Sequence of chain 3.C:
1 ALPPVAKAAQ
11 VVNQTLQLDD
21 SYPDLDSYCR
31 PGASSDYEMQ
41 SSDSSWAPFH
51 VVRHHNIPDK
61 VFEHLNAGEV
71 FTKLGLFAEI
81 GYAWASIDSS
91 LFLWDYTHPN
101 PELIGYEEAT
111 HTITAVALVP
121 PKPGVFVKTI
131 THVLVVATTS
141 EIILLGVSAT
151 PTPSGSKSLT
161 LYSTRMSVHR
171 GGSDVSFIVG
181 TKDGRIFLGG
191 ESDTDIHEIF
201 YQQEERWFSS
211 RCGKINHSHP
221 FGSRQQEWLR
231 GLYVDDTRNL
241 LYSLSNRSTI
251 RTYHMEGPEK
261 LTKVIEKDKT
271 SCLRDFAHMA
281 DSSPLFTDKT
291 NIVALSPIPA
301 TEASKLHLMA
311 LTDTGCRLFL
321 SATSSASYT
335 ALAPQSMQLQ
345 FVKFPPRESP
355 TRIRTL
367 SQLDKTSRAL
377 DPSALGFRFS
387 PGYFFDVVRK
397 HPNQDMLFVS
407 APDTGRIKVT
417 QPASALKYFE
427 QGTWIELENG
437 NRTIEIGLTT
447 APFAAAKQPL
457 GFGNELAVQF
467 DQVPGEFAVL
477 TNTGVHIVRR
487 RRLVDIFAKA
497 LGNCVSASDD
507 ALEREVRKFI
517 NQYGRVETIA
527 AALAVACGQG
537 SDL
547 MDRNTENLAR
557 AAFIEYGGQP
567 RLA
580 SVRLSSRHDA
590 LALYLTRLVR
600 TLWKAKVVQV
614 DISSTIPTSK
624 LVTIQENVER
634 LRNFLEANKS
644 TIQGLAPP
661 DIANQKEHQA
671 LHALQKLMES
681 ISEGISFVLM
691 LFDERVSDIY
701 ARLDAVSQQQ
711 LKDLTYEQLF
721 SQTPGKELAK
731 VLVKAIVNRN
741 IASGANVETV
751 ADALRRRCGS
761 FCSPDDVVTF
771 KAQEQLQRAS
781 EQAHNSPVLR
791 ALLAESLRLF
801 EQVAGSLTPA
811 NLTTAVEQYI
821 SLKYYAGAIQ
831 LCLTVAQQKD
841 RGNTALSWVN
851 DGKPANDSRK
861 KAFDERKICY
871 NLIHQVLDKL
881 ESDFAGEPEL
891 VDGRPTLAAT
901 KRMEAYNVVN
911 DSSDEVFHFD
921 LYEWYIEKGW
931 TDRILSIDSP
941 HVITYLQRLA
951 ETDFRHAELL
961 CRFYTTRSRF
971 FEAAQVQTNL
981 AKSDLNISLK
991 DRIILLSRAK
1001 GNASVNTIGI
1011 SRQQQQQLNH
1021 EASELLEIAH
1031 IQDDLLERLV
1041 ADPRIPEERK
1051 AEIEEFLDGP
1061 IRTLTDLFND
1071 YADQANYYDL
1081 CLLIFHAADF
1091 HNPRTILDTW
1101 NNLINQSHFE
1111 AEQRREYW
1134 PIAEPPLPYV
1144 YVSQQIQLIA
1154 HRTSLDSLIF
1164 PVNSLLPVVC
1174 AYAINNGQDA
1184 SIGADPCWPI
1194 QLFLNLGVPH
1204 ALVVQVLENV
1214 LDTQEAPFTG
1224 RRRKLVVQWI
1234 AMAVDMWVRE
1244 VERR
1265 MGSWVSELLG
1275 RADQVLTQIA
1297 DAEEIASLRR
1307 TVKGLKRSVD

Sequence of chain 3.F:
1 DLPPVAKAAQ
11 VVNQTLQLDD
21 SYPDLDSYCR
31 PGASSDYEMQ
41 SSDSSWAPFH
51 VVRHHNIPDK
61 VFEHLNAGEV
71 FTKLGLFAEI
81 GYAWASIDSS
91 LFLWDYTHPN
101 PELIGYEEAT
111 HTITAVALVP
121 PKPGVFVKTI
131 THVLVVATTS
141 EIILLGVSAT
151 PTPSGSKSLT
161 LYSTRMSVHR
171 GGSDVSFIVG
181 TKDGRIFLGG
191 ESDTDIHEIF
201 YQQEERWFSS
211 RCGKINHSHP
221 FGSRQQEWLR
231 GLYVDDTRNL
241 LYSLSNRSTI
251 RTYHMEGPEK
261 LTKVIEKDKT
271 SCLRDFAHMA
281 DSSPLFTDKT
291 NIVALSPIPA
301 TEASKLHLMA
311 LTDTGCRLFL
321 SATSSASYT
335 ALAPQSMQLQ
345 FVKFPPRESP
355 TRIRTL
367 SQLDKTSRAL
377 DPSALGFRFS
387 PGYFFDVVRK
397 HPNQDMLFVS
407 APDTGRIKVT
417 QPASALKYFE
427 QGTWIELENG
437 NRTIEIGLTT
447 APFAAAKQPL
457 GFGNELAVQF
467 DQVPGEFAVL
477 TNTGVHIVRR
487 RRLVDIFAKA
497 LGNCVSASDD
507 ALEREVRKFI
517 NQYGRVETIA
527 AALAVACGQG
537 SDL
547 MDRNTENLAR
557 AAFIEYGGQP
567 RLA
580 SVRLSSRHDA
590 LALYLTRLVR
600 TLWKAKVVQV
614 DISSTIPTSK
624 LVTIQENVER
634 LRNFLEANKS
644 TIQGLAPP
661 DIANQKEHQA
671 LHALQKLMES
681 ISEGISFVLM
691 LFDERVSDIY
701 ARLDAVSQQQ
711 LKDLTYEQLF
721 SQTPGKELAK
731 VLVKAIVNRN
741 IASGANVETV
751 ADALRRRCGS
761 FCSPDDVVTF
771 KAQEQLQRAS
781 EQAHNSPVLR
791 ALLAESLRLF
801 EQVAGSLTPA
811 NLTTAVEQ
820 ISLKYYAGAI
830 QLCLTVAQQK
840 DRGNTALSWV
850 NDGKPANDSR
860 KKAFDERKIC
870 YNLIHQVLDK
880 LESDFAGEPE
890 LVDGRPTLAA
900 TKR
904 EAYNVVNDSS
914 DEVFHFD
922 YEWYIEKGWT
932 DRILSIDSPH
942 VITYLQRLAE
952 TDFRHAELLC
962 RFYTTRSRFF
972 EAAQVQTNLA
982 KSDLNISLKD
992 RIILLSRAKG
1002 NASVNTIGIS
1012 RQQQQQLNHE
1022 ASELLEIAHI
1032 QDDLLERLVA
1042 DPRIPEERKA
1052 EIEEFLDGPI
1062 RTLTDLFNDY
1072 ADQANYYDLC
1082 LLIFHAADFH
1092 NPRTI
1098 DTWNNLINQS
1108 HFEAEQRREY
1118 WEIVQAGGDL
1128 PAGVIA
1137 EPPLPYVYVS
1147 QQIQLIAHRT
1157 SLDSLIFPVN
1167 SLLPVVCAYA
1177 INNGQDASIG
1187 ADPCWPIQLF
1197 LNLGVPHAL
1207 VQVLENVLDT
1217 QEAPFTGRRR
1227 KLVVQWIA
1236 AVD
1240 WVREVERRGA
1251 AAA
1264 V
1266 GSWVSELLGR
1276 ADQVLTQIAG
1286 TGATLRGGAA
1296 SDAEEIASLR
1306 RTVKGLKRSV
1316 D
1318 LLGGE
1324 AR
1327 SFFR

Binding-site contacts:
Ligand atom C contacts residue ASN1069 of chain 3.C at 3.2 Å.
Ligand atom CA contacts residue ASN1069 of chain 3.C at 3.5 Å.
Ligand atom CZ contacts residue GLN565 of chain 3.F at 2.3 Å.
Ligand atom N contacts residue ASN1069 of chain 3.C at 2.9 Å (h-bond).
Ligand atom NZ contacts residue ASP1073 of chain 3.C at 3.0 Å (salt-bridge).
Ligand atom CZ contacts residue ARG1044 of chain 3.C at 3.3 Å.
Ligand atom CG contacts residue GLN565 of chain 3.F at 1.5 Å.
Ligand atom CE contacts residue GLU1228 of chain 3.NA at 3.4 Å.
Ligand atom CE1 contacts residue GLN565 of chain 3.F at 1.8 Å.
Ligand atom NH1 contacts residue ASP1073 of chain 3.C at 3.6 Å.
Ligand atom CD contacts residue GLN1074 of chain 3.C at 3.5 Å.
Ligand atom CD1 contacts residue ILE1053 of chain 3.C at 3.4 Å (hydrophobic).
Ligand atom CD2 contacts residue GLN565 of chain 3.F at 1.6 Å.
Ligand atom CB contacts residue GLN565 of chain 3.F at 2.0 Å.
Ligand atom CE contacts residue LYS1225 of chain 3.NA at 3.3 Å.
Ligand atom CB contacts residue GLU1052 of chain 3.C at 3.1 Å.
Ligand atom CG2 contacts residue PHE1068 of chain 3.C at 3.6 Å (hydrophobic).
Ligand atom NH2 contacts residue ASP1073 of chain 3.C at 3.1 Å (salt-bridge).
Ligand atom CG contacts residue ILE1045 of chain 3.C at 3.5 Å (hydrophobic).
Ligand atom CG1 contacts residue PHE1068 of chain 3.C at 3.4 Å (hydrophobic).
Ligand atom CD1 contacts residue THR1065 of chain 3.C at 3.5 Å.
Ligand atom N contacts residue GLN1074 of chain 3.C at 3.2 Å (h-bond).
Ligand atom OG1 contacts residue ARG1049 of chain 3.C at 2.9 Å (salt-bridge).
Ligand atom O contacts residue ASN1069 of chain 3.C at 3.3 Å (h-bond).
Ligand atom CB contacts residue GLN1074 of chain 3.C at 3.5 Å.
Ligand atom NZ contacts residue LYS1225 of chain 3.NA at 2.2 Å.
Ligand atom CA contacts residue GLN565 of chain 3.F at 3.1 Å.
Ligand atom CD1 contacts residue ARG567 of chain 3.F at 3.4 Å.
Ligand atom N contacts residue THR1065 of chain 3.C at 3.2 Å (h-bond).
Ligand atom CE2 contacts residue GLN565 of chain 3.F at 2.0 Å.
Ligand atom CD1 contacts residue GLN565 of chain 3.F at 1.2 Å.
Ligand atom O contacts residue THR1065 of chain 3.C at 3.2 Å.
Ligand atom CD1 contacts residue ARG1044 of chain 3.C at 3.1 Å.
Ligand atom CD1 contacts residue PHE1068 of chain 3.C at 3.4 Å (hydrophobic).
Ligand atom O contacts residue GLN1074 of chain 3.C at 3.0 Å (h-bond).
Ligand atom CA contacts residue THR1065 of chain 3.C at 3.6 Å.
Ligand atom CE1 contacts residue ARG1044 of chain 3.C at 3.5 Å.
Ligand atom CG contacts residue GLU1052 of chain 3.C at 3.2 Å.
Ligand atom NH1 contacts residue ASN1069 of chain 3.C at 2.8 Å (h-bond).
Ligand atom O contacts residue ASN1069 of chain 3.C at 3.0 Å (h-bond).

Sequence of chain 3.NA:
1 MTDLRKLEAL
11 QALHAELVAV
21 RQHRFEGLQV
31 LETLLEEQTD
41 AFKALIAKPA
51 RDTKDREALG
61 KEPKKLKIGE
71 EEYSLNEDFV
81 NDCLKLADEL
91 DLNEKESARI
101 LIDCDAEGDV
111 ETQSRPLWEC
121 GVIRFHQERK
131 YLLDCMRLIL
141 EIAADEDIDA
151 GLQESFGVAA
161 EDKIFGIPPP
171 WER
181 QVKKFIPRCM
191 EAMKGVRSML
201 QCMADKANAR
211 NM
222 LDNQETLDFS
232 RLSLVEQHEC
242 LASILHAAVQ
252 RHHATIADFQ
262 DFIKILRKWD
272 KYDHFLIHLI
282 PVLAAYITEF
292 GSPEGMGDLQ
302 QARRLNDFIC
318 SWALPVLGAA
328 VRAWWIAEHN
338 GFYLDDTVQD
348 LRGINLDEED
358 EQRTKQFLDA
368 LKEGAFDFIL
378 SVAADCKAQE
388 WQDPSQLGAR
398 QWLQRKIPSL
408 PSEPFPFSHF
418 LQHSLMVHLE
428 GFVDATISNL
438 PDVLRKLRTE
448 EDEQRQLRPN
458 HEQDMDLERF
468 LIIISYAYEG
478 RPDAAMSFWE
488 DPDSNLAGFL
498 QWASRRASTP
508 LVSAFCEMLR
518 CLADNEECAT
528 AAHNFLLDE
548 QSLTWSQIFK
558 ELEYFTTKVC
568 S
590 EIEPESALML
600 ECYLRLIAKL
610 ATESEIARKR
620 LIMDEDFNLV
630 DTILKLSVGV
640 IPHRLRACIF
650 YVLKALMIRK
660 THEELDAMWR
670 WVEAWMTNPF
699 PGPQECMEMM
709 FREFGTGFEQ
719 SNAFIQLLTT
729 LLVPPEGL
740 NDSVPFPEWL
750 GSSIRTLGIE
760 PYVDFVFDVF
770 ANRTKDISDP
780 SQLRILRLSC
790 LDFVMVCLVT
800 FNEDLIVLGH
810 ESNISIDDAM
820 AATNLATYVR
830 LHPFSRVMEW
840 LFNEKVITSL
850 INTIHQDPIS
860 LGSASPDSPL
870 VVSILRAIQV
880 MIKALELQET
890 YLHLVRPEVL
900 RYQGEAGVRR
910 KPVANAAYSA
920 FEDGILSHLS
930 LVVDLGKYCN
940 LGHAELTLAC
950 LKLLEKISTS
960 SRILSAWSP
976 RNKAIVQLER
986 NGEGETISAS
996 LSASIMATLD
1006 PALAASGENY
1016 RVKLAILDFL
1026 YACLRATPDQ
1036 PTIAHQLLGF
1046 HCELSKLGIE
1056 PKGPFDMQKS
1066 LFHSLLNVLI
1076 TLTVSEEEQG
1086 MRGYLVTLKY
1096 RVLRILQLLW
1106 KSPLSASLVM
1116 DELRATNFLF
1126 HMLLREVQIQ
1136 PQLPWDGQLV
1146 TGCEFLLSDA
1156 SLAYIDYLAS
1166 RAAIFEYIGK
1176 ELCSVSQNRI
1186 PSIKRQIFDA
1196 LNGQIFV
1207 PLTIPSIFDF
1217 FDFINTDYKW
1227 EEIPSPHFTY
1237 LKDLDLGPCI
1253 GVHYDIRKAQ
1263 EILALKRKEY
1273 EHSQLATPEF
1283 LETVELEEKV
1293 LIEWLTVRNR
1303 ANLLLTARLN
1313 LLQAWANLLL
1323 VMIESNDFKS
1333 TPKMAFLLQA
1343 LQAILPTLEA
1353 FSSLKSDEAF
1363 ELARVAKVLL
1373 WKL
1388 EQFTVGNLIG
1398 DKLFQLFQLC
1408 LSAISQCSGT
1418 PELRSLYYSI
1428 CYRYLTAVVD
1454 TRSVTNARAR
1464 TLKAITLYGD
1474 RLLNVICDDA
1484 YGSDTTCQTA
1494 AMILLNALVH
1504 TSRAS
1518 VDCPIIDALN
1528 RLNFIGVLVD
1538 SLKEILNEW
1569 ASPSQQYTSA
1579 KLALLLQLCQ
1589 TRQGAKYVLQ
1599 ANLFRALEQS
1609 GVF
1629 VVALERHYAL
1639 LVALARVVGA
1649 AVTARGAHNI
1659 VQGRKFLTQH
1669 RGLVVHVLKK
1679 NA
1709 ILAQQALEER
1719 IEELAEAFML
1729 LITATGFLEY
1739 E

This small molecule binds to this protein.
Small molecule (SMILES): CC[C@H](C)[C@H](NC(=O)[C@@H](NC(=O)[C@H](CC(C)C)NC(=O)[C@@H](N)CCCCN)C(C)C)C(=O)N[C@@H](CC(N)=O)C(=O)N[C@@H](CCCCN)C(=O)N[C@@H](CC(=O)O)C(=O)N[C@@H](CCSC)C(=O)N[C@@H](CCCN=C(N)N)C(=O)N[C@H](C(=O)N[C@@H](CC(=O)O)C(=O)N[C@@H](CC(C)C)C(=O)N[C@@H](Cc1ccccc1)C(=O)N[C@@H](CO)C(=O)N1CCC[C@H]1C(=O)N1CCC[C@H]1C(=O)N[C@H](C=O)CC(N)=O)[C@@H](C)O